Sequence of chain 1.B:
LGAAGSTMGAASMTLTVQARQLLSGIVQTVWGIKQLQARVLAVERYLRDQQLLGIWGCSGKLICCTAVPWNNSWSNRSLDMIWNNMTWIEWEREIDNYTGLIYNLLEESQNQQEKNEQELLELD

Binding-site contacts:
Ligand atom C8 contacts residue TYR128 of chain 1.B at 3.4 Å (hydrophobic).
Ligand atom N2 contacts residue GLU124 of chain 1.B at 4.0 Å.
Ligand atom C2 contacts residue ASN127 of chain 1.B at 2.6 Å.
Ligand atom N2 contacts residue ASN127 of chain 1.B at 2.8 Å (h-bond).
Ligand atom C3 contacts residue ARG123 of chain 1.B at 3.6 Å.
Ligand atom C2 contacts residue ARG123 of chain 1.B at 4.0 Å.
Ligand atom C5 contacts residue ASN127 of chain 1.B at 3.9 Å.
Ligand atom C7 contacts residue GLU124 of chain 1.B at 3.6 Å.
Ligand atom C7 contacts residue ASN127 of chain 1.B at 3.2 Å.
Ligand atom C8 contacts residue ILE125 of chain 1.B at 3.6 Å (hydrophobic).
Ligand atom C4 contacts residue ASN127 of chain 1.B at 4.5 Å.
Ligand atom O3 contacts residue ARG123 of chain 1.B at 3.2 Å (salt-bridge).
Ligand atom C8 contacts residue GLU124 of chain 1.B at 3.0 Å.
Ligand atom C7 contacts residue ASP126 of chain 1.B at 4.2 Å.
Ligand atom C8 contacts residue ASN127 of chain 1.B at 3.5 Å.
Ligand atom O5 contacts residue ASN127 of chain 1.B at 2.6 Å (h-bond).
Ligand atom N2 contacts residue ILE125 of chain 1.B at 4.5 Å.
Ligand atom C3 contacts residue ASN127 of chain 1.B at 3.9 Å.
Ligand atom N2 contacts residue ARG123 of chain 1.B at 3.4 Å (salt-bridge).
Ligand atom C7 contacts residue ARG123 of chain 1.B at 4.3 Å.
Ligand atom N2 contacts residue ASP126 of chain 1.B at 3.7 Å.
Ligand atom C1 contacts residue ASP126 of chain 1.B at 4.2 Å.
Ligand atom C8 contacts residue ASP126 of chain 1.B at 3.7 Å.
Ligand atom C1 contacts residue ASN127 of chain 1.B at 1.5 Å.
Ligand atom O7 contacts residue GLU124 of chain 1.B at 4.5 Å.
Ligand atom O7 contacts residue ASN127 of chain 1.B at 2.9 Å (h-bond).

This small molecule binds to this protein.
Small molecule (SMILES): CC(=O)N[C@@H]1[C@@H](O)[C@H](O)[C@@H](CO)O[C@H]1O